Binding-site contacts:
Ligand atom C06 contacts residue PHE195 of chain 2.A at 3.7 Å (hydrophobic).
Ligand atom C38 contacts residue HEM1 of chain 2.B at 3.9 Å.
Ligand atom O21 contacts residue SER99 of chain 2.A at 2.3 Å (h-bond).
Ligand atom C17 contacts residue PHE221 of chain 2.A at 3.7 Å (hydrophobic).
Ligand atom C03 contacts residue ARG86 of chain 2.A at 3.6 Å.
Ligand atom C26 contacts residue HEM1 of chain 2.B at 3.1 Å.
Ligand atom C01 contacts residue GLU354 of chain 2.A at 3.0 Å.
Ligand atom O07 contacts residue PHE88 of chain 2.A at 3.4 Å.
Ligand atom C28 contacts residue HEM1 of chain 2.B at 3.1 Å.
Ligand atom O05 contacts residue PHE195 of chain 2.A at 3.3 Å.
Ligand atom C26 contacts residue ALA285 of chain 2.A at 3.5 Å (hydrophobic).
Ligand atom C24 contacts residue ALA285 of chain 2.A at 3.6 Å (hydrophobic).
Ligand atom C36 contacts residue ALA350 of chain 2.A at 3.4 Å (hydrophobic).
Ligand atom N08 contacts residue PHE88 of chain 2.A at 3.9 Å.
Ligand atom C16 contacts residue PHE221 of chain 2.A at 3.4 Å (hydrophobic).
Ligand atom C41 contacts residue SER99 of chain 2.A at 3.9 Å.
Ligand atom C39 contacts residue HEM1 of chain 2.B at 3.3 Å.
Ligand atom N08 contacts residue PHE195 of chain 2.A at 3.5 Å.
Ligand atom C35 contacts residue ARG352 of chain 2.A at 3.9 Å.
Ligand atom C35 contacts residue ALA350 of chain 2.A at 3.7 Å (hydrophobic).
Ligand atom C23 contacts residue ILE281 of chain 2.A at 3.7 Å (hydrophobic).
Ligand atom C06 contacts residue PHE88 of chain 2.A at 3.7 Å (hydrophobic).
Ligand atom C23 contacts residue SER99 of chain 2.A at 3.7 Å.
Ligand atom C20 contacts residue SER99 of chain 2.A at 3.4 Å.
Ligand atom C31 contacts residue ARG85 of chain 2.A at 3.8 Å.
Ligand atom C25 contacts residue ALA285 of chain 2.A at 3.8 Å (hydrophobic).
Ligand atom O21 contacts residue ILE281 of chain 2.A at 3.2 Å.
Ligand atom C32 contacts residue ARG85 of chain 2.A at 3.9 Å.
Ligand atom C15 contacts residue PHE221 of chain 2.A at 3.7 Å (hydrophobic).
Ligand atom S11 contacts residue ILE100 of chain 2.A at 3.8 Å.
Ligand atom C15 contacts residue ILE281 of chain 2.A at 3.7 Å (hydrophobic).
Ligand atom C18 contacts residue PHE284 of chain 2.A at 3.4 Å (hydrophobic).
Ligand atom C01 contacts residue ARG86 of chain 2.A at 3.5 Å.
Ligand atom C40 contacts residue HEM1 of chain 2.B at 3.8 Å.
Ligand atom C17 contacts residue PHE284 of chain 2.A at 3.3 Å (hydrophobic).
Ligand atom C41 contacts residue ARG85 of chain 2.A at 3.7 Å.
Ligand atom C40 contacts residue SER99 of chain 2.A at 3.7 Å.
Ligand atom N27 contacts residue HEM1 of chain 2.B at 2.4 Å.
Ligand atom O07 contacts residue ARG86 of chain 2.A at 3.7 Å.
Ligand atom C37 contacts residue HEM1 of chain 2.B at 3.5 Å.

Sequence of chain 2.A:
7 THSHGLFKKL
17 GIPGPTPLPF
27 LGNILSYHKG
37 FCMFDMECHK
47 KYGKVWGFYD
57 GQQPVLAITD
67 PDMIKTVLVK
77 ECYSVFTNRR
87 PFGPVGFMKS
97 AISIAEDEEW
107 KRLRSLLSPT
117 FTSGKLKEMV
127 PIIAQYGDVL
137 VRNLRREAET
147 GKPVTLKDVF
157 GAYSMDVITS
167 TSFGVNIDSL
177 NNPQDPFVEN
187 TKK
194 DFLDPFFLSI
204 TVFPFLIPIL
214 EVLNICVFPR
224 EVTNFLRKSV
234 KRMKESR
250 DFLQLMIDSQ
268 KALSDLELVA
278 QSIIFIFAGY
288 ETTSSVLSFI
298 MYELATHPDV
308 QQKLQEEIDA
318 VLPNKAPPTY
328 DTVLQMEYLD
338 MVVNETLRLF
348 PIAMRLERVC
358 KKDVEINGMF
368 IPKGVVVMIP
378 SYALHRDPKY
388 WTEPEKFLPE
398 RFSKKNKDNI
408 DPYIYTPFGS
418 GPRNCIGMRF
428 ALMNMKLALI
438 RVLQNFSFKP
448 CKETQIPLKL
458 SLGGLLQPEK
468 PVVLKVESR

The small molecule below binds the protein below.
Small molecule (SMILES): CC(C)(C)OC(=O)N[C@H](CS[C@H](Cc1ccccc1)C(=O)NCCc1cccnc1)Cc1cccc2ccccc12